Binding-site contacts:
Ligand atom N10 contacts residue SER70 of chain 1.A at 2.8 Å (h-bond).
Ligand atom C17 contacts residue LEU94 of chain 1.A at 3.5 Å (hydrophobic).
Ligand atom C26 contacts residue GLY102 of chain 1.A at 3.2 Å.
Ligand atom N23 contacts residue PHE69 of chain 1.A at 3.6 Å.
Ligand atom C8 contacts residue LEU72 of chain 1.A at 3.6 Å (hydrophobic).
Ligand atom O82 contacts residue ASN100 of chain 1.A at 3.4 Å (h-bond).
Ligand atom C18 contacts residue PHE69 of chain 1.A at 3.3 Å (hydrophobic).
Ligand atom C24 contacts residue ARG103 of chain 1.A at 3.5 Å.
Ligand atom N7 contacts residue LEU72 of chain 1.A at 2.9 Å (h-bond).
Ligand atom C1 contacts residue ALA113 of chain 1.A at 3.7 Å (hydrophobic).
Ligand atom N11 contacts residue LEU94 of chain 1.A at 3.6 Å.
Ligand atom C28 contacts residue ARG103 of chain 1.A at 3.7 Å.
Ligand atom N23 contacts residue ARG103 of chain 1.A at 3.4 Å.
Ligand atom C2 contacts residue SER109 of chain 1.A at 3.7 Å.
Ligand atom C14 contacts residue SO41 of chain 1.C at 3.5 Å.
Ligand atom C14 contacts residue SER70 of chain 1.A at 3.7 Å.
Ligand atom C19 contacts residue PHE69 of chain 1.A at 3.3 Å (hydrophobic).
Ligand atom C3 contacts residue PHE110 of chain 1.A at 3.6 Å (hydrophobic).
Ligand atom N10 contacts residue LEU72 of chain 1.A at 3.7 Å.
Ligand atom C2 contacts residue PHE110 of chain 1.A at 3.5 Å (hydrophobic).
Ligand atom C12 contacts residue PHE69 of chain 1.A at 3.7 Å (hydrophobic).
Ligand atom O81 contacts residue ASN100 of chain 1.A at 3.7 Å.
Ligand atom C8 contacts residue SER70 of chain 1.A at 3.4 Å.
Ligand atom N11 contacts residue PHE69 of chain 1.A at 3.4 Å.
Ligand atom C15 contacts residue GLU93 of chain 1.A at 3.3 Å.
Ligand atom C25 contacts residue GLY102 of chain 1.A at 3.6 Å.
Ligand atom O82 contacts residue ARG103 of chain 1.A at 3.0 Å (salt-bridge).
Ligand atom C28 contacts residue ASN100 of chain 1.A at 3.7 Å.
Ligand atom C15 contacts residue ARG96 of chain 1.A at 3.5 Å.
Ligand atom C27 contacts residue ALA106 of chain 1.A at 3.7 Å (hydrophobic).
Ligand atom C26 contacts residue PHE61 of chain 1.A at 3.7 Å (hydrophobic).
Ligand atom C22 contacts residue PHE69 of chain 1.A at 3.5 Å (hydrophobic).
Ligand atom C27 contacts residue PHE69 of chain 1.A at 3.7 Å (hydrophobic).
Ligand atom N7 contacts residue SER70 of chain 1.A at 3.3 Å (h-bond).
Ligand atom C17 contacts residue PHE69 of chain 1.A at 3.5 Å (hydrophobic).
Ligand atom C6 contacts residue ASP71 of chain 1.A at 3.5 Å.
Ligand atom C5 contacts residue LEU72 of chain 1.A at 3.7 Å (hydrophobic).
Ligand atom C22 contacts residue ARG103 of chain 1.A at 3.7 Å.
Ligand atom C21 contacts residue ARG96 of chain 1.A at 3.6 Å.
Ligand atom C12 contacts residue LEU94 of chain 1.A at 3.5 Å (hydrophobic).

Sequence of chain 1.A:
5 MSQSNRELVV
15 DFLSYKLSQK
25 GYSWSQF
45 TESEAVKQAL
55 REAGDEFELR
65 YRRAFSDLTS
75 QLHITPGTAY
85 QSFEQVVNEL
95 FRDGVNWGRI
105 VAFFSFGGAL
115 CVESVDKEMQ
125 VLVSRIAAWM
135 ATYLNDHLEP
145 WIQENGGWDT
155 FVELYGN

The protein below binds the small molecule below.
Small molecule (SMILES): O=C(O)c1cccc(-c2ccc3c(c2)/C(=N/Nc2nc4ccccc4s2)CCC3)n1